This protein binds this small molecule.
Small molecule (SMILES): O=c1c(O)c(-c2ccc(O)c(O)c2)oc2cc(O)cc(O)c12

Sequence of chain 1.F:
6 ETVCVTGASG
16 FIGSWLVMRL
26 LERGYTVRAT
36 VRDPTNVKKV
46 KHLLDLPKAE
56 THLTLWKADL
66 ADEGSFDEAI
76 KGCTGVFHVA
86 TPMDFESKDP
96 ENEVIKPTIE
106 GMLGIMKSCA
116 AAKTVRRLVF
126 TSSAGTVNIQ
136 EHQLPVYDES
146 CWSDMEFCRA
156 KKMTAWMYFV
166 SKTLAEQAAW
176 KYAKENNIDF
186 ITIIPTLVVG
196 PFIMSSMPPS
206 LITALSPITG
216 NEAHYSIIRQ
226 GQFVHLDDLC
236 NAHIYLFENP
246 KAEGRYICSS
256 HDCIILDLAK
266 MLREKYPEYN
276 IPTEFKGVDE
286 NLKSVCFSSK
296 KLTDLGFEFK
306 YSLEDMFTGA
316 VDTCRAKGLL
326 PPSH

Binding-site contacts:
Ligand atom O13 contacts residue QUE1 of chain 1.U at 3.4 Å.
Ligand atom C2 contacts residue QUE1 of chain 1.U at 3.7 Å.
Ligand atom C9 contacts residue QUE1 of chain 1.U at 3.6 Å.
Ligand atom O24 contacts residue GLN227 of chain 1.F at 2.6 Å (h-bond).
Ligand atom C1 contacts residue SER205 of chain 1.F at 3.6 Å.
Ligand atom C14 contacts residue ALA129 of chain 1.F at 3.6 Å (hydrophobic).
Ligand atom C9 contacts residue NAP1 of chain 1.S at 3.4 Å.
Ligand atom O27 contacts residue SER128 of chain 1.F at 2.7 Å (h-bond).
Ligand atom O29 contacts residue SER205 of chain 1.F at 3.1 Å.
Ligand atom O23 contacts residue ILE134 of chain 1.F at 3.4 Å.
Ligand atom C6 contacts residue THR208 of chain 1.F at 3.6 Å.
Ligand atom C17 contacts residue GLN227 of chain 1.F at 3.5 Å.
Ligand atom O23 contacts residue GLY130 of chain 1.F at 3.4 Å.
Ligand atom O27 contacts residue QUE1 of chain 1.U at 3.2 Å (h-bond).
Ligand atom O23 contacts residue ASN133 of chain 1.F at 2.5 Å (h-bond).
Ligand atom C10 contacts residue SER128 of chain 1.F at 3.5 Å.
Ligand atom C15 contacts residue ALA129 of chain 1.F at 3.6 Å (hydrophobic).
Ligand atom C10 contacts residue NAP1 of chain 1.S at 3.6 Å.
Ligand atom O29 contacts residue THR208 of chain 1.F at 2.6 Å (h-bond).
Ligand atom O13 contacts residue NAP1 of chain 1.S at 2.9 Å.
Ligand atom O30 contacts residue QUE1 of chain 1.U at 3.7 Å.
Ligand atom O30 contacts residue NAP1 of chain 1.S at 3.4 Å.
Ligand atom C6 contacts residue SER205 of chain 1.F at 3.6 Å.
Ligand atom O23 contacts residue ALA129 of chain 1.F at 3.6 Å.
Ligand atom C10 contacts residue QUE1 of chain 1.U at 3.5 Å.
Ligand atom C16 contacts residue GLN227 of chain 1.F at 3.5 Å.
Ligand atom O29 contacts residue PRO204 of chain 1.F at 3.1 Å (h-bond).
Ligand atom C19 contacts residue GLY130 of chain 1.F at 3.7 Å.
Ligand atom C17 contacts residue ALA129 of chain 1.F at 3.4 Å (hydrophobic).
Ligand atom O27 contacts residue ALA129 of chain 1.F at 3.0 Å (h-bond).
Ligand atom O27 contacts residue GLY130 of chain 1.F at 3.7 Å.
Ligand atom O24 contacts residue ASN133 of chain 1.F at 3.3 Å (h-bond).
Ligand atom C16 contacts residue ALA129 of chain 1.F at 3.5 Å (hydrophobic).
Ligand atom C18 contacts residue ASN133 of chain 1.F at 3.6 Å.
Ligand atom O27 contacts residue NAP1 of chain 1.S at 3.5 Å.
Ligand atom C5 contacts residue LEU192 of chain 1.F at 3.3 Å (hydrophobic).
Ligand atom C18 contacts residue ALA129 of chain 1.F at 3.4 Å (hydrophobic).
Ligand atom C19 contacts residue ALA129 of chain 1.F at 3.5 Å (hydrophobic).
Ligand atom O13 contacts residue SER128 of chain 1.F at 3.2 Å (h-bond).
Ligand atom C15 contacts residue LEU192 of chain 1.F at 3.7 Å (hydrophobic).